Sequence of chain 1.D:
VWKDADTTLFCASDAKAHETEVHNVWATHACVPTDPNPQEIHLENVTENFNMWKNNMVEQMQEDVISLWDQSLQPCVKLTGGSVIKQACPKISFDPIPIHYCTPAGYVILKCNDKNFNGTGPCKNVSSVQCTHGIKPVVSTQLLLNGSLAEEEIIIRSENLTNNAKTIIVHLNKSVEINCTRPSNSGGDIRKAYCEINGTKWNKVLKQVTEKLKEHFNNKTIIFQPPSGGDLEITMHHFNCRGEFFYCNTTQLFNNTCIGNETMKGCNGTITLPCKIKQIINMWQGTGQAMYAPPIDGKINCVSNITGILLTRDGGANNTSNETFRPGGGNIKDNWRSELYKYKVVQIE

Binding-site contacts:
Ligand atom C7 contacts residue THR274 of chain 1.D at 4.4 Å.
Ligand atom O5 contacts residue ASN202 of chain 1.D at 2.4 Å (h-bond).
Ligand atom C3 contacts residue ASN202 of chain 1.D at 3.9 Å.
Ligand atom C1 contacts residue ASN202 of chain 1.D at 1.4 Å.
Ligand atom C5 contacts residue THR204 of chain 1.D at 4.4 Å.
Ligand atom O7 contacts residue ASN202 of chain 1.D at 4.0 Å.
Ligand atom C8 contacts residue GLY273 of chain 1.D at 4.4 Å.
Ligand atom O6 contacts residue LYS205 of chain 1.D at 4.3 Å.
Ligand atom N2 contacts residue ASN202 of chain 1.D at 3.0 Å (h-bond).
Ligand atom C8 contacts residue THR274 of chain 1.D at 3.6 Å.
Ligand atom C5 contacts residue ASN202 of chain 1.D at 3.6 Å.
Ligand atom C4 contacts residue ASN202 of chain 1.D at 4.3 Å.
Ligand atom C7 contacts residue ASN202 of chain 1.D at 3.9 Å.
Ligand atom C2 contacts residue ASN202 of chain 1.D at 2.6 Å.

This protein binds this small molecule.
Small molecule (SMILES): CC(=O)N[C@@H]1[C@@H](O)[C@H](O)[C@@H](CO)O[C@H]1O